Sequence of chain 1.B:
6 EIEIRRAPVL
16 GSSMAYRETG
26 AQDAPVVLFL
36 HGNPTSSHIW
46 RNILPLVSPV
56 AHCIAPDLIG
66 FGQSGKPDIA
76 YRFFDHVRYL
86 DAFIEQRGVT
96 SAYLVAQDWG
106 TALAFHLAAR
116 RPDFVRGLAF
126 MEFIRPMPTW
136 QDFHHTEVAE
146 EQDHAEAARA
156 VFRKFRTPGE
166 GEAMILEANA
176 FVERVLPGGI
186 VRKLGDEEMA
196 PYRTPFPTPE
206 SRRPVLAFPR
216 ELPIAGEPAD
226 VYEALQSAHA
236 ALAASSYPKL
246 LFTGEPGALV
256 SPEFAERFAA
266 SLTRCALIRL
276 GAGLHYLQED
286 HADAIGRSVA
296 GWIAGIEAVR

Sequence of chain 1.A:
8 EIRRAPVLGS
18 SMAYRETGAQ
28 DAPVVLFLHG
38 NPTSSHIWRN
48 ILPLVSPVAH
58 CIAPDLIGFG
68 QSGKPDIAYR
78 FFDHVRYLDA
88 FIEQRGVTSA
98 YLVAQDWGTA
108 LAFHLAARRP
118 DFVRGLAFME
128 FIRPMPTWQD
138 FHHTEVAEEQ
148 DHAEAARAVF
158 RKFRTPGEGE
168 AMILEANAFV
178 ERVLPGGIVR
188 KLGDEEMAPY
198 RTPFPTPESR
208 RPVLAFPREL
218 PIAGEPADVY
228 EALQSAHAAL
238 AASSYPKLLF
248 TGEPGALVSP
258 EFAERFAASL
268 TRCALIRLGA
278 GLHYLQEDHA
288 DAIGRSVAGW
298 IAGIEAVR

The protein below binds the small molecule below.
Small molecule (SMILES): OC[C@H]1O[C@@](CO)(O[C@H]2O[C@H](CO)[C@@H](O)[C@H](O)[C@H]2O)[C@@H](O)[C@@H]1O

Binding-site contacts:
Ligand atom O4 contacts residue ALA26 of chain 1.B at 3.4 Å.
Ligand atom C5 contacts residue FRU2 of chain 1.E at 4.0 Å.
Ligand atom C5 contacts residue LEU272 of chain 1.A at 3.8 Å (hydrophobic).
Ligand atom C5 contacts residue CYS270 of chain 1.A at 4.0 Å (hydrophobic).
Ligand atom O6 contacts residue FRU2 of chain 1.E at 2.7 Å (h-bond).
Ligand atom O3 contacts residue GLU261 of chain 1.A at 2.7 Å (salt-bridge).
Ligand atom C4 contacts residue GLU261 of chain 1.A at 3.5 Å.
Ligand atom O4 contacts residue GLU261 of chain 1.A at 2.4 Å (salt-bridge).
Ligand atom C4 contacts residue ASP28 of chain 1.B at 3.4 Å.
Ligand atom O6 contacts residue ALA271 of chain 1.A at 3.2 Å.
Ligand atom C3 contacts residue GLU261 of chain 1.A at 3.4 Å.
Ligand atom C6 contacts residue PRO54 of chain 1.B at 3.5 Å (hydrophobic).
Ligand atom O2 contacts residue GLC1 of chain 1.E at 3.4 Å (h-bond).
Ligand atom C6 contacts residue PRO54 of chain 1.B at 3.5 Å (hydrophobic).
Ligand atom O6 contacts residue LEU272 of chain 1.A at 2.9 Å (h-bond).
Ligand atom O4 contacts residue ASP28 of chain 1.B at 2.6 Å (salt-bridge).
Ligand atom C2 contacts residue FRU2 of chain 1.E at 3.6 Å.
Ligand atom C1 contacts residue CYS270 of chain 1.A at 3.6 Å (hydrophobic).
Ligand atom O6 contacts residue PRO54 of chain 1.B at 3.6 Å.
Ligand atom O1 contacts residue CYS270 of chain 1.A at 2.7 Å (h-bond).
Ligand atom C6 contacts residue FRU2 of chain 1.E at 3.2 Å.
Ligand atom O6 contacts residue ALA26 of chain 1.B at 3.5 Å.
Ligand atom O1 contacts residue ALA264 of chain 1.A at 3.1 Å (h-bond).
Ligand atom O5 contacts residue FRU2 of chain 1.E at 2.8 Å (h-bond).
Ligand atom C1 contacts residue FRU2 of chain 1.E at 3.5 Å.
Ligand atom O1 contacts residue FRU2 of chain 1.E at 4.0 Å.
Ligand atom O3 contacts residue ASP28 of chain 1.B at 2.5 Å (salt-bridge).
Ligand atom C6 contacts residue ALA26 of chain 1.B at 3.9 Å (hydrophobic).
Ligand atom C6 contacts residue LEU272 of chain 1.A at 3.6 Å (hydrophobic).
Ligand atom O5 contacts residue CYS270 of chain 1.A at 3.4 Å (h-bond).
Ligand atom C2 contacts residue GLC1 of chain 1.E at 3.8 Å.
Ligand atom O4 contacts residue ARG274 of chain 1.A at 3.9 Å.
Ligand atom O6 contacts residue ALA29 of chain 1.B at 3.6 Å.
Ligand atom O6 contacts residue VAL55 of chain 1.B at 3.8 Å.
Ligand atom O1 contacts residue ALA265 of chain 1.A at 3.6 Å (h-bond).
Ligand atom O4 contacts residue LEU272 of chain 1.A at 3.7 Å.
Ligand atom O2 contacts residue FRU2 of chain 1.E at 4.0 Å.
Ligand atom O5 contacts residue FRU2 of chain 1.E at 3.3 Å (h-bond).
Ligand atom C3 contacts residue ASP28 of chain 1.B at 3.6 Å.
Ligand atom C1 contacts residue FRU2 of chain 1.E at 3.4 Å.